Binding-site contacts:
Ligand atom O5 contacts residue TYR61 of chain 1.E at 3.0 Å.
Ligand atom C14 contacts residue MET93 of chain 1.E at 3.4 Å (hydrophobic).
Ligand atom C13 contacts residue MET93 of chain 1.E at 3.2 Å (hydrophobic).
Ligand atom F1 contacts residue LEU115 of chain 1.E at 3.5 Å.
Ligand atom C3 contacts residue ALA53 of chain 1.F at 3.7 Å (hydrophobic).
Ligand atom C2 contacts residue ASP27 of chain 1.E at 3.2 Å.
Ligand atom C8 contacts residue PHE83 of chain 1.F at 3.5 Å (hydrophobic).
Ligand atom C13 contacts residue LEU115 of chain 1.E at 3.8 Å (hydrophobic).
Ligand atom F1 contacts residue PHE83 of chain 1.F at 3.1 Å.
Ligand atom C21 contacts residue TYR61 of chain 1.E at 3.7 Å (hydrophobic).
Ligand atom C6 contacts residue TYR63 of chain 1.E at 3.7 Å (hydrophobic).
Ligand atom C23 contacts residue TYR61 of chain 1.E at 3.5 Å (hydrophobic).
Ligand atom F2 contacts residue MET93 of chain 1.E at 2.7 Å.
Ligand atom C16 contacts residue PHE83 of chain 1.F at 3.5 Å (hydrophobic).
Ligand atom C26 contacts residue TYR61 of chain 1.E at 3.7 Å (hydrophobic).
Ligand atom O1 contacts residue LEU49 of chain 1.F at 3.8 Å.
Ligand atom C1 contacts residue ASP27 of chain 1.E at 3.3 Å.
Ligand atom C27 contacts residue TYR61 of chain 1.E at 3.6 Å (hydrophobic).
Ligand atom C27 contacts residue GLN89 of chain 1.E at 3.2 Å.
Ligand atom F2 contacts residue TYR63 of chain 1.E at 2.8 Å.
Ligand atom C11 contacts residue PHE83 of chain 1.F at 3.5 Å (hydrophobic).
Ligand atom C12 contacts residue LEU115 of chain 1.E at 3.8 Å (hydrophobic).
Ligand atom C14 contacts residue TYR63 of chain 1.E at 3.6 Å (hydrophobic).
Ligand atom O2 contacts residue PHE83 of chain 1.F at 3.7 Å.
Ligand atom C2 contacts residue ALA53 of chain 1.F at 3.7 Å (hydrophobic).
Ligand atom N1 contacts residue TYR63 of chain 1.E at 3.0 Å (h-bond).
Ligand atom F1 contacts residue THR80 of chain 1.F at 3.7 Å.
Ligand atom C9 contacts residue TYR63 of chain 1.E at 3.7 Å (hydrophobic).
Ligand atom O6 contacts residue GLN89 of chain 1.E at 3.6 Å.
Ligand atom C9 contacts residue PHE83 of chain 1.F at 3.7 Å (hydrophobic).
Ligand atom O5 contacts residue TYR63 of chain 1.E at 2.9 Å (h-bond).
Ligand atom C25 contacts residue TYR61 of chain 1.E at 3.3 Å (hydrophobic).
Ligand atom C25 contacts residue TYR63 of chain 1.E at 3.8 Å (hydrophobic).
Ligand atom C1 contacts residue ARG23 of chain 1.E at 3.5 Å.
Ligand atom C33 contacts residue MET190 of chain 1.E at 3.5 Å (hydrophobic).
Ligand atom C15 contacts residue TYR63 of chain 1.E at 3.1 Å (hydrophobic).
Ligand atom N3 contacts residue TYR61 of chain 1.E at 3.6 Å.
Ligand atom C4 contacts residue ILE29 of chain 1.E at 3.3 Å (hydrophobic).
Ligand atom C6 contacts residue ILE29 of chain 1.E at 3.6 Å (hydrophobic).
Ligand atom C23 contacts residue ASP27 of chain 1.E at 3.0 Å.

The small molecule below binds the protein below.
Small molecule (SMILES): CCCC/C=C/C(=O)N[C@@H](Cc1cc(F)cc(F)c1)C(=O)N[C@H]1COC(=O)[C@@H]2C[C@@H](C)CN2C(=O)C(C)NC(=O)[C@@H]2CCCCN2C(=O)[C@@H]2CCCN2C1=O

Sequence of chain 1.F:
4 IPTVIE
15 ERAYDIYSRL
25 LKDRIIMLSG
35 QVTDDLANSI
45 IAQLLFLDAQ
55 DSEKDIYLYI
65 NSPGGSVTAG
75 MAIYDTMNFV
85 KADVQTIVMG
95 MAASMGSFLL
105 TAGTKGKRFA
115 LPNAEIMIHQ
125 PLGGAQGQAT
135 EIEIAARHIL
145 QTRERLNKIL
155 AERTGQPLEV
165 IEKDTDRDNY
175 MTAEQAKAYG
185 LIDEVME

Sequence of chain 1.E:
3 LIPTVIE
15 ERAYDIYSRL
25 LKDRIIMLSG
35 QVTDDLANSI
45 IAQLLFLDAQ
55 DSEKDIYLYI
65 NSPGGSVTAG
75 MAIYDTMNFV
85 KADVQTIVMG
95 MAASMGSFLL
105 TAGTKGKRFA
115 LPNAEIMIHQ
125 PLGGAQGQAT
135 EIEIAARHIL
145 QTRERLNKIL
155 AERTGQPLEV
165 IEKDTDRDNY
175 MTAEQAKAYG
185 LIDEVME